Sequence of chain 1.D:
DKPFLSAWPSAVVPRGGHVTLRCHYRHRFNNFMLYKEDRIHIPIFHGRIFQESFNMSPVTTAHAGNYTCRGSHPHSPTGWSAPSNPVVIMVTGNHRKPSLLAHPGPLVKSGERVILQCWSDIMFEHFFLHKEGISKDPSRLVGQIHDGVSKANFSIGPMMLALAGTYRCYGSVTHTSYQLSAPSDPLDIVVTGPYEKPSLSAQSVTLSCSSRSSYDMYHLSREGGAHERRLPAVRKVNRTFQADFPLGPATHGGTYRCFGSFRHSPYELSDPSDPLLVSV

Binding-site contacts:
Ligand atom O3 contacts residue ASP183 of chain 2.A at 3.5 Å.
Ligand atom C1 contacts residue SER57 of chain 1.D at 3.9 Å.
Ligand atom O6 contacts residue SER57 of chain 1.D at 4.4 Å.
Ligand atom N2 contacts residue ASN55 of chain 1.D at 2.9 Å (h-bond).
Ligand atom C3 contacts residue ASP183 of chain 2.A at 4.2 Å.
Ligand atom N2 contacts residue THR20 of chain 1.D at 3.8 Å.
Ligand atom O4 contacts residue ARG181 of chain 2.A at 4.5 Å.
Ligand atom C5 contacts residue SER57 of chain 1.D at 3.7 Å.
Ligand atom C2 contacts residue ASN55 of chain 1.D at 2.5 Å.
Ligand atom C8 contacts residue THR20 of chain 1.D at 3.7 Å.
Ligand atom C6 contacts residue ASP238 of chain 2.A at 3.4 Å.
Ligand atom C6 contacts residue SER57 of chain 1.D at 3.8 Å.
Ligand atom C3 contacts residue ASN55 of chain 1.D at 3.8 Å.
Ligand atom C3 contacts residue HIS18 of chain 1.D at 4.1 Å.
Ligand atom N2 contacts residue HIS18 of chain 1.D at 4.4 Å.
Ligand atom C8 contacts residue TRP8 of chain 1.D at 3.8 Å (hydrophobic).
Ligand atom C5 contacts residue ASN55 of chain 1.D at 3.6 Å.
Ligand atom O4 contacts residue ASP183 of chain 2.A at 2.9 Å (salt-bridge).
Ligand atom O7 contacts residue ASN55 of chain 1.D at 4.2 Å.
Ligand atom C4 contacts residue THR240 of chain 2.A at 3.8 Å.
Ligand atom O7 contacts residue LYS186 of chain 2.A at 3.5 Å (salt-bridge).
Ligand atom C7 contacts residue THR20 of chain 1.D at 4.2 Å.
Ligand atom O5 contacts residue ASN55 of chain 1.D at 2.4 Å (h-bond).
Ligand atom O4 contacts residue THR240 of chain 2.A at 3.2 Å.
Ligand atom O5 contacts residue SER57 of chain 1.D at 3.3 Å (h-bond).
Ligand atom O3 contacts residue GLY207 of chain 2.A at 4.5 Å.
Ligand atom O4 contacts residue HIS18 of chain 1.D at 4.2 Å.
Ligand atom O6 contacts residue THR240 of chain 2.A at 4.3 Å.
Ligand atom C4 contacts residue ASP183 of chain 2.A at 4.0 Å.
Ligand atom C1 contacts residue THR20 of chain 1.D at 4.5 Å.
Ligand atom C7 contacts residue ASN55 of chain 1.D at 3.8 Å.
Ligand atom C4 contacts residue ASN55 of chain 1.D at 4.2 Å.
Ligand atom C6 contacts residue THR240 of chain 2.A at 4.2 Å.
Ligand atom O3 contacts residue HIS18 of chain 1.D at 4.5 Å.
Ligand atom C1 contacts residue ASN55 of chain 1.D at 1.4 Å.
Ligand atom O6 contacts residue ASP238 of chain 2.A at 2.4 Å (salt-bridge).

The small molecule below binds the protein below.
Small molecule (SMILES): CC(=O)N[C@@H]1[C@@H](O)[C@H](O)[C@@H](CO)O[C@H]1O

Sequence of chain 2.A:
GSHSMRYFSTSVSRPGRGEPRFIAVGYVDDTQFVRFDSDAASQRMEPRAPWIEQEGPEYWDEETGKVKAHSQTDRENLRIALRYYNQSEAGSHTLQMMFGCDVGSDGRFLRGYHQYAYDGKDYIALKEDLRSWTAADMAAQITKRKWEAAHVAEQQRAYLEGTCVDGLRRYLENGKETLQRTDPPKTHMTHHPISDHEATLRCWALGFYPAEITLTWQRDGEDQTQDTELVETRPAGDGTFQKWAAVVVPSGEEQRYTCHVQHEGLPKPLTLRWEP